Binding-site contacts:
Ligand atom PB contacts residue LYS157 of chain 1.B at 3.7 Å.
Ligand atom O1B contacts residue THR155 of chain 1.B at 3.3 Å (h-bond).
Ligand atom O2G contacts residue THR158 of chain 1.B at 3.6 Å (h-bond).
Ligand atom N6 contacts residue ARG344 of chain 1.B at 3.7 Å.
Ligand atom O3G contacts residue GLN154 of chain 1.B at 3.2 Å (h-bond).
Ligand atom N7 contacts residue SER159 of chain 1.B at 3.2 Å (h-bond).
Ligand atom N3 contacts residue ARG344 of chain 1.B at 3.3 Å (salt-bridge).
Ligand atom C5 contacts residue GLN414 of chain 1.B at 3.4 Å.
Ligand atom PB contacts residue MG1 of chain 1.U at 3.2 Å.
Ligand atom O3G contacts residue ARG153 of chain 1.B at 3.4 Å.
Ligand atom O1B contacts residue LYS157 of chain 1.B at 2.9 Å (salt-bridge).
Ligand atom O1B contacts residue GLN154 of chain 1.B at 3.4 Å (h-bond).
Ligand atom O3A contacts residue THR155 of chain 1.B at 3.7 Å.
Ligand atom C2' contacts residue GLN414 of chain 1.B at 3.7 Å.
Ligand atom O2A contacts residue MG1 of chain 1.U at 3.1 Å.
Ligand atom N3B contacts residue GLN154 of chain 1.B at 3.4 Å (h-bond).
Ligand atom PG contacts residue MG1 of chain 1.U at 3.0 Å.
Ligand atom O3A contacts residue LYS157 of chain 1.B at 3.2 Å (salt-bridge).
Ligand atom O2B contacts residue THR158 of chain 1.B at 2.4 Å (h-bond).
Ligand atom C2 contacts residue ARG344 of chain 1.B at 3.6 Å.
Ligand atom O1B contacts residue GLY156 of chain 1.B at 3.8 Å.
Ligand atom N6 contacts residue GLN412 of chain 1.B at 3.2 Å (h-bond).
Ligand atom O4' contacts residue PHE339 of chain 1.B at 3.0 Å.
Ligand atom N7 contacts residue GLN414 of chain 1.B at 3.6 Å.
Ligand atom O1G contacts residue ARG348 of chain 1.E at 3.4 Å (salt-bridge).
Ligand atom O1G contacts residue GLN154 of chain 1.B at 3.5 Å (h-bond).
Ligand atom C4' contacts residue GLN154 of chain 1.B at 3.7 Å.
Ligand atom O2' contacts residue ASP351 of chain 1.E at 3.5 Å (salt-bridge).
Ligand atom O3A contacts residue GLY156 of chain 1.B at 2.9 Å (h-bond).
Ligand atom C6 contacts residue GLN414 of chain 1.B at 3.6 Å.
Ligand atom O2B contacts residue MG1 of chain 1.U at 2.3 Å.
Ligand atom C8 contacts residue SER159 of chain 1.B at 3.1 Å.
Ligand atom O2B contacts residue LYS157 of chain 1.B at 3.6 Å.
Ligand atom O1G contacts residue MG1 of chain 1.U at 3.5 Å.
Ligand atom O5' contacts residue GLY156 of chain 1.B at 3.7 Å.
Ligand atom N3B contacts residue MG1 of chain 1.U at 3.1 Å.
Ligand atom O2G contacts residue MG1 of chain 1.U at 2.1 Å.
Ligand atom O3G contacts residue LYS157 of chain 1.B at 3.6 Å.
Ligand atom O1A contacts residue SER159 of chain 1.B at 2.7 Å (h-bond).
Ligand atom O1A contacts residue THR158 of chain 1.B at 3.2 Å.

Sequence of chain 1.E:
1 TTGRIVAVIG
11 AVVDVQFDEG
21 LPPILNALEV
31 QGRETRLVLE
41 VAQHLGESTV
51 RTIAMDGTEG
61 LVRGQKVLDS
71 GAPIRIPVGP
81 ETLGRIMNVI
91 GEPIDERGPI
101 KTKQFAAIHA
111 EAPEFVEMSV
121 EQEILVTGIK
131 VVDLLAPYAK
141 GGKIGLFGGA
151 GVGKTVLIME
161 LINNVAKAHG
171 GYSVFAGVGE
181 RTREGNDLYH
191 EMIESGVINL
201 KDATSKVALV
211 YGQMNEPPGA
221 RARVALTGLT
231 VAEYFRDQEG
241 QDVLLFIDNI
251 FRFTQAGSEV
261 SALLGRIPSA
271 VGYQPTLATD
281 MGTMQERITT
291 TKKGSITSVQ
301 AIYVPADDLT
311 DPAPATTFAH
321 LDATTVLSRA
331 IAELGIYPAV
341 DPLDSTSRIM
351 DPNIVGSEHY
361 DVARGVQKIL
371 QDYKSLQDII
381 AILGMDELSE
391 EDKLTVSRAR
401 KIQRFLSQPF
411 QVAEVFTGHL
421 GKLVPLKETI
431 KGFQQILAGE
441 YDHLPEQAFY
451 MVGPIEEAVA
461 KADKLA

This small molecule binds to this protein.
Small molecule (SMILES): Nc1ncnc2c1ncn2[C@@H]1O[C@H](CO[P](=O)(O)O[P](=O)(O)NP(=O)(O)O)[C@@H](O)[C@H]1O

Sequence of chain 1.B:
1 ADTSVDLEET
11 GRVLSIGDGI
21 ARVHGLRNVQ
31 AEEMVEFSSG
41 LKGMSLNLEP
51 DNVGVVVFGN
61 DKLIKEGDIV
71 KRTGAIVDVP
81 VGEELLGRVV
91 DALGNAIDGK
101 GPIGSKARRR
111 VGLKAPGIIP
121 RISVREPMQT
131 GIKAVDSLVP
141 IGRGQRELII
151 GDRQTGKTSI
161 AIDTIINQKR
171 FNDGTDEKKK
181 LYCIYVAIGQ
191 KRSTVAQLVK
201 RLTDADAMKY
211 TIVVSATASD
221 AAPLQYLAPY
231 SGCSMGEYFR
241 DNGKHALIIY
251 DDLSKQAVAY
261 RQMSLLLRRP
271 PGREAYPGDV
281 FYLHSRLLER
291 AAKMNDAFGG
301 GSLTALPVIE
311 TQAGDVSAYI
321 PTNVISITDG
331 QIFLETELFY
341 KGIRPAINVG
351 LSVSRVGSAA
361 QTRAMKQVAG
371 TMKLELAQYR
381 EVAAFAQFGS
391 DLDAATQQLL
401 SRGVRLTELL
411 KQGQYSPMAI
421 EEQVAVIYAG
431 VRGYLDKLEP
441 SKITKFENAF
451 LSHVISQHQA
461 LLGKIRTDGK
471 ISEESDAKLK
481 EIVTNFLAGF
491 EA